Sequence of chain 1.B:
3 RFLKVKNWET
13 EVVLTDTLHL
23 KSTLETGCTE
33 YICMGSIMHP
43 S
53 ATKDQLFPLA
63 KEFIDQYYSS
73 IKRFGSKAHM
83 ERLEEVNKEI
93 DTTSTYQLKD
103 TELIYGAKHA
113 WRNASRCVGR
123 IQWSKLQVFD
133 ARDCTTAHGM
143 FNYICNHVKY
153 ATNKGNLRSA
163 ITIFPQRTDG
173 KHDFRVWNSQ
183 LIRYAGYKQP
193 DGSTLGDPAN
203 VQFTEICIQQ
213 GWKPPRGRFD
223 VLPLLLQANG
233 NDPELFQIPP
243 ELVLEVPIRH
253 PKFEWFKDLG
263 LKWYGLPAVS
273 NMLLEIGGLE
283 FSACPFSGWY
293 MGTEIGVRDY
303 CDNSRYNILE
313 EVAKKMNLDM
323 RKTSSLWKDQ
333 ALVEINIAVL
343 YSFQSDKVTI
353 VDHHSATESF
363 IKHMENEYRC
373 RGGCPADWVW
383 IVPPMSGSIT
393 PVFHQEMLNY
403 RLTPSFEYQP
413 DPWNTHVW

Sequence of chain 1.A:
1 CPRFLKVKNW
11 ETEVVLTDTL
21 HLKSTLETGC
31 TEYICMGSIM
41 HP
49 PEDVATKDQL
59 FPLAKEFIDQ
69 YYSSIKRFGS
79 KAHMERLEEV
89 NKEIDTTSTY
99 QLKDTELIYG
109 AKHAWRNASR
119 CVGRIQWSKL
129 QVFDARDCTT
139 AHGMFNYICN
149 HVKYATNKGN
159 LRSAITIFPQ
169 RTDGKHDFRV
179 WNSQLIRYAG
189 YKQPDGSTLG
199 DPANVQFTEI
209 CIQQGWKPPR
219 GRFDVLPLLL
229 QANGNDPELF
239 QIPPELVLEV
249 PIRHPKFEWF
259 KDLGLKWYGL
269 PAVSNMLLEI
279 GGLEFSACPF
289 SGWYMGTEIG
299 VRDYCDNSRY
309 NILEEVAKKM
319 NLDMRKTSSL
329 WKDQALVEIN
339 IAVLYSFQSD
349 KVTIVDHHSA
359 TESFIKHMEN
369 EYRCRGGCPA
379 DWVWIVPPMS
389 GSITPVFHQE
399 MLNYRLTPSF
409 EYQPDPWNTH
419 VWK

Binding-site contacts:
Ligand atom C02 contacts residue GLU296 of chain 1.A at 3.5 Å.
Ligand atom C04 contacts residue HEM1 of chain 1.C at 3.9 Å.
Ligand atom N02 contacts residue TYR292 of chain 1.A at 3.8 Å.
Ligand atom C12 contacts residue TYR292 of chain 1.A at 3.3 Å (hydrophobic).
Ligand atom C23 contacts residue ARG185 of chain 1.A at 3.9 Å.
Ligand atom C08 contacts residue HEM1 of chain 1.C at 3.9 Å.
Ligand atom C16 contacts residue TYR266 of chain 1.A at 3.9 Å (hydrophobic).
Ligand atom C05 contacts residue VAL271 of chain 1.A at 3.8 Å (hydrophobic).
Ligand atom C21 contacts residue GLN182 of chain 1.A at 3.7 Å.
Ligand atom C02 contacts residue PRO269 of chain 1.A at 3.8 Å (hydrophobic).
Ligand atom C07 contacts residue PHE288 of chain 1.A at 3.8 Å (hydrophobic).
Ligand atom N11 contacts residue TYR266 of chain 1.A at 3.0 Å (h-bond).
Ligand atom C07 contacts residue HEM1 of chain 1.C at 3.4 Å.
Ligand atom N01 contacts residue PRO269 of chain 1.A at 3.7 Å.
Ligand atom C09 contacts residue PRO269 of chain 1.A at 3.6 Å (hydrophobic).
Ligand atom C21 contacts residue ARG185 of chain 1.A at 3.9 Å.
Ligand atom C09 contacts residue GLU296 of chain 1.A at 3.8 Å.
Ligand atom C08 contacts residue GLU296 of chain 1.A at 3.4 Å.
Ligand atom C16 contacts residue ARG185 of chain 1.A at 3.5 Å.
Ligand atom C02 contacts residue HEM1 of chain 1.C at 3.8 Å.
Ligand atom C03 contacts residue HEM1 of chain 1.C at 3.2 Å.
Ligand atom N11 contacts residue TYR292 of chain 1.A at 3.7 Å.
Ligand atom C15 contacts residue GLN182 of chain 1.A at 3.6 Å.
Ligand atom C22 contacts residue ARG185 of chain 1.A at 3.4 Å.
Ligand atom C26 contacts residue GLN182 of chain 1.A at 3.6 Å.
Ligand atom N02 contacts residue GLU296 of chain 1.A at 2.7 Å (salt-bridge).
Ligand atom C12 contacts residue TYR266 of chain 1.A at 3.8 Å (hydrophobic).
Ligand atom N11 contacts residue GLN182 of chain 1.A at 3.6 Å.
Ligand atom N11 contacts residue ARG185 of chain 1.A at 3.5 Å.
Ligand atom C06 contacts residue PRO269 of chain 1.A at 3.9 Å (hydrophobic).
Ligand atom C03 contacts residue TRP291 of chain 1.A at 3.9 Å (hydrophobic).
Ligand atom C06 contacts residue GLU296 of chain 1.A at 3.4 Å.
Ligand atom C12 contacts residue GLN182 of chain 1.A at 3.7 Å.
Ligand atom C16 contacts residue GLN182 of chain 1.A at 3.5 Å.
Ligand atom N01 contacts residue GLU296 of chain 1.A at 2.6 Å (salt-bridge).
Ligand atom N02 contacts residue TRP291 of chain 1.A at 2.7 Å (h-bond).
Ligand atom N02 contacts residue HEM1 of chain 1.C at 3.4 Å.
Ligand atom C07 contacts residue GLY290 of chain 1.A at 3.7 Å.
Ligand atom C02 contacts residue TRP291 of chain 1.A at 3.7 Å (hydrophobic).
Ligand atom C29 contacts residue MET40 of chain 1.A at 3.6 Å (hydrophobic).

This small molecule binds to this protein.
Small molecule (SMILES): CNCc1ccc(-c2cncc(CCc3cc(C)cc(N)n3)c2)cc1